Binding-site contacts:
Ligand atom C2 contacts residue ASN162 of chain 1.A at 2.5 Å.
Ligand atom C4 contacts residue ASN162 of chain 1.A at 4.2 Å.
Ligand atom C1 contacts residue ASN162 of chain 1.A at 1.4 Å.
Ligand atom O7 contacts residue ASN162 of chain 1.A at 3.7 Å.
Ligand atom N2 contacts residue ASN162 of chain 1.A at 2.7 Å (h-bond).
Ligand atom C7 contacts residue ASN162 of chain 1.A at 3.4 Å.
Ligand atom N2 contacts residue ASN161 of chain 1.A at 4.5 Å.
Ligand atom C8 contacts residue ASN162 of chain 1.A at 4.2 Å.
Ligand atom C5 contacts residue ASN162 of chain 1.A at 3.6 Å.
Ligand atom O5 contacts residue ASN162 of chain 1.A at 2.3 Å (h-bond).
Ligand atom C7 contacts residue ASN161 of chain 1.A at 4.1 Å.
Ligand atom C3 contacts residue ASN162 of chain 1.A at 3.8 Å.
Ligand atom C8 contacts residue ASN161 of chain 1.A at 3.5 Å.

Sequence of chain 1.A:
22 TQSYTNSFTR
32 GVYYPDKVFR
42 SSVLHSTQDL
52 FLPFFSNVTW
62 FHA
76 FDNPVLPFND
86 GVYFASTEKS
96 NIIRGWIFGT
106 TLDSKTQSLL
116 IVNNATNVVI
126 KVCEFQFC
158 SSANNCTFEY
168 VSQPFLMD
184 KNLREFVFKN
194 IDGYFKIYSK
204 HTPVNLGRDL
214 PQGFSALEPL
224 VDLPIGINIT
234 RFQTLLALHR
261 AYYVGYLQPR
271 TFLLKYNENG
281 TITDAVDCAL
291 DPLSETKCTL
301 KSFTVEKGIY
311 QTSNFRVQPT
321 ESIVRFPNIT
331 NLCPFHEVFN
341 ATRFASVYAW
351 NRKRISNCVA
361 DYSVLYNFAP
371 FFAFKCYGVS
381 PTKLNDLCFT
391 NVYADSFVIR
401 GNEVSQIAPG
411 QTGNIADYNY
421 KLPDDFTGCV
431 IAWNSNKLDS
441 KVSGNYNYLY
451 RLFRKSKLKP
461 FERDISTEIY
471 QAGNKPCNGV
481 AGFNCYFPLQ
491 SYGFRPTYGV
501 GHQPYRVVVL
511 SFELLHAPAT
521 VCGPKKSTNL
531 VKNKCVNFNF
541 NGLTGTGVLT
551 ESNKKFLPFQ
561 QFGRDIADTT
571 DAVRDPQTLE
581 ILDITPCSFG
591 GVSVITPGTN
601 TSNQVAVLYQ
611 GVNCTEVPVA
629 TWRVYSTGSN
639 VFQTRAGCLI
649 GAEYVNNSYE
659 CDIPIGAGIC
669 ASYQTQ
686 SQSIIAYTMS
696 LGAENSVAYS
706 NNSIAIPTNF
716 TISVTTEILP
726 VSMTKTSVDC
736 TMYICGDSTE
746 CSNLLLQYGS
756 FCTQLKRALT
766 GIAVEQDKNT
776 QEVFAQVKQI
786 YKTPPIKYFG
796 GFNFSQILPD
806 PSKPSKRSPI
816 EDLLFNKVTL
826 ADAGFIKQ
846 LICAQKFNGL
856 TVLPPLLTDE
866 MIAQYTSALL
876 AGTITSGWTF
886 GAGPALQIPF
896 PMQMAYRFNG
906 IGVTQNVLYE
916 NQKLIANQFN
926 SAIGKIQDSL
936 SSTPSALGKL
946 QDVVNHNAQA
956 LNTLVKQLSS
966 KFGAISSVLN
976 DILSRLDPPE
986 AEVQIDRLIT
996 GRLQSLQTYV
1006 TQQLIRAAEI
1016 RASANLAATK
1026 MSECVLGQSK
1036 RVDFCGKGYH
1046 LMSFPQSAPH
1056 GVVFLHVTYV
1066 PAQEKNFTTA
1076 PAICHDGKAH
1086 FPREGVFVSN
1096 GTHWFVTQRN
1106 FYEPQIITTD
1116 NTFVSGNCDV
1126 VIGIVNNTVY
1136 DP

This protein binds this small molecule.
Small molecule (SMILES): CC(=O)N[C@@H]1[C@@H](O)[C@H](O)[C@@H](CO)O[C@H]1O